Binding-site contacts:
Ligand atom N contacts residue ILE209 of chain 1.A at 4.0 Å.
Ligand atom C contacts residue CYS128 of chain 1.A at 4.0 Å (hydrophobic).
Ligand atom OD2 contacts residue ASP210 of chain 1.A at 3.9 Å.
Ligand atom CB contacts residue GLU220 of chain 1.A at 3.1 Å.
Ligand atom OAB contacts residue ASN94 of chain 1.A at 3.2 Å (h-bond).
Ligand atom OAO contacts residue ASN127 of chain 1.A at 2.9 Å (h-bond).
Ligand atom O contacts residue ILE209 of chain 1.A at 3.3 Å.
Ligand atom CG contacts residue ASN127 of chain 1.A at 4.0 Å.
Ligand atom N contacts residue ARG245 of chain 1.A at 3.7 Å.
Ligand atom OAO contacts residue LYS223 of chain 1.A at 2.8 Å (salt-bridge).
Ligand atom OD2 contacts residue GLU220 of chain 1.A at 2.9 Å (salt-bridge).
Ligand atom OAB contacts residue ARG99 of chain 1.A at 2.5 Å (salt-bridge).
Ligand atom OAO contacts residue ARG99 of chain 1.A at 2.9 Å (salt-bridge).
Ligand atom OXT contacts residue HIS252 of chain 1.A at 3.2 Å.
Ligand atom OXT contacts residue GLN155 of chain 1.A at 3.6 Å.
Ligand atom OXT contacts residue ARG245 of chain 1.A at 3.8 Å.
Ligand atom C contacts residue GLU220 of chain 1.A at 4.1 Å.
Ligand atom CD1 contacts residue LYS223 of chain 1.A at 3.8 Å.
Ligand atom C contacts residue ARG245 of chain 1.A at 3.4 Å.
Ligand atom CB contacts residue CYS128 of chain 1.A at 4.0 Å (hydrophobic).
Ligand atom C contacts residue GLY159 of chain 1.A at 3.5 Å.
Ligand atom O contacts residue GLN155 of chain 1.A at 3.3 Å (h-bond).
Ligand atom FAN contacts residue LYS223 of chain 1.A at 3.4 Å.
Ligand atom OXT contacts residue CYS128 of chain 1.A at 3.0 Å (h-bond).
Ligand atom O contacts residue ARG245 of chain 1.A at 2.6 Å (salt-bridge).
Ligand atom OAJ contacts residue ASN127 of chain 1.A at 3.3 Å (h-bond).
Ligand atom PAI contacts residue ASN127 of chain 1.A at 3.6 Å.
Ligand atom N contacts residue GLY159 of chain 1.A at 3.4 Å (h-bond).
Ligand atom OD2 contacts residue LYS223 of chain 1.A at 3.0 Å (salt-bridge).
Ligand atom PAI contacts residue ARG99 of chain 1.A at 3.3 Å.
Ligand atom PAI contacts residue LYS223 of chain 1.A at 3.9 Å.
Ligand atom CA contacts residue GLY159 of chain 1.A at 3.1 Å.
Ligand atom OXT contacts residue GLY159 of chain 1.A at 3.3 Å.
Ligand atom CG contacts residue GLU220 of chain 1.A at 3.3 Å.
Ligand atom CG contacts residue LYS223 of chain 1.A at 3.6 Å.
Ligand atom FAA contacts residue GLY159 of chain 1.A at 4.0 Å.
Ligand atom OAJ contacts residue ARG99 of chain 1.A at 3.9 Å.
Ligand atom C contacts residue GLN155 of chain 1.A at 3.7 Å.
Ligand atom OAJ contacts residue CYS128 of chain 1.A at 3.2 Å (h-bond).
Ligand atom CB contacts residue ASN127 of chain 1.A at 3.8 Å.

This protein binds this small molecule.
Small molecule (SMILES): N[C@H](CC(=O)C(F)(F)P(=O)(O)O)C(=O)O

Sequence of chain 1.A:
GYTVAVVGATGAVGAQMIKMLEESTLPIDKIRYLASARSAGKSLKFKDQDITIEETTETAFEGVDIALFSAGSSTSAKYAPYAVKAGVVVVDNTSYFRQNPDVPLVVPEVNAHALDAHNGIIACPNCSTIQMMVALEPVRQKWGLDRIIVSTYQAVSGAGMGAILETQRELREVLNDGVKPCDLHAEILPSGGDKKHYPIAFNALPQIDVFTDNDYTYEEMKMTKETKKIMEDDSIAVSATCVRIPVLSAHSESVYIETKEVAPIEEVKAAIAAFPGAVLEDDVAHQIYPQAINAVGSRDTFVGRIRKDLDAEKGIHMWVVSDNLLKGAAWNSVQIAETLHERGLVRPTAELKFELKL